The small molecule below binds the protein below.
Small molecule (SMILES): CC(=O)N[C@@H]1[C@@H](O)[C@H](O)[C@@H](CO)O[C@H]1O

Sequence of chain 3.A:
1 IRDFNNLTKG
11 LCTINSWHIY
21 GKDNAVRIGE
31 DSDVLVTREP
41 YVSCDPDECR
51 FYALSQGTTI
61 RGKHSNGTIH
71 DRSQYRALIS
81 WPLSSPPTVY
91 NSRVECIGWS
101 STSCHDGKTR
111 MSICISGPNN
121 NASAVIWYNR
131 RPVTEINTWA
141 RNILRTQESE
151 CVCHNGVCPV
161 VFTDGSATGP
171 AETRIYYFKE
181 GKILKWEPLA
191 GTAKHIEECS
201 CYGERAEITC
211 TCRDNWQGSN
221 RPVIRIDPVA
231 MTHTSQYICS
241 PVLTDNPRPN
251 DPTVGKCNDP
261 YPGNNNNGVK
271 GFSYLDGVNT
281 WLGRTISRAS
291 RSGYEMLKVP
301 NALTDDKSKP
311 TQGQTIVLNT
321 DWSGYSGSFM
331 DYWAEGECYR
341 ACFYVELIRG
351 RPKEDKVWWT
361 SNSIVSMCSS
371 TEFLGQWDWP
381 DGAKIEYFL

Binding-site contacts:
Ligand atom C8 contacts residue ASP3 of chain 3.A at 3.3 Å.
Ligand atom O6 contacts residue ASN155 of chain 3.A at 3.7 Å.
Ligand atom C7 contacts residue ASN6 of chain 3.A at 3.1 Å.
Ligand atom C1 contacts residue ASN155 of chain 3.A at 3.5 Å.
Ligand atom O6 contacts residue HIS154 of chain 3.A at 4.5 Å.
Ligand atom O5 contacts residue ASN155 of chain 3.A at 4.1 Å.
Ligand atom C2 contacts residue ASN155 of chain 3.A at 4.2 Å.
Ligand atom O5 contacts residue ASN6 of chain 3.A at 2.4 Å (h-bond).
Ligand atom C6 contacts residue ASN155 of chain 3.A at 4.0 Å.
Ligand atom C4 contacts residue ASN155 of chain 3.A at 4.3 Å.
Ligand atom C7 contacts residue PHE4 of chain 3.A at 3.5 Å (hydrophobic).
Ligand atom N2 contacts residue ASN6 of chain 3.A at 3.0 Å (h-bond).
Ligand atom C8 contacts residue PHE4 of chain 3.A at 3.0 Å (hydrophobic).
Ligand atom O7 contacts residue PHE4 of chain 3.A at 4.2 Å.
Ligand atom C3 contacts residue ASN155 of chain 3.A at 3.8 Å.
Ligand atom O6 contacts residue ASN6 of chain 3.A at 4.3 Å.
Ligand atom N2 contacts residue ASP3 of chain 3.A at 4.2 Å.
Ligand atom C5 contacts residue ASN6 of chain 3.A at 3.7 Å.
Ligand atom O7 contacts residue ASN6 of chain 3.A at 2.7 Å (h-bond).
Ligand atom C7 contacts residue ASP3 of chain 3.A at 4.3 Å.
Ligand atom C2 contacts residue ASN6 of chain 3.A at 2.5 Å.
Ligand atom C1 contacts residue ASN6 of chain 3.A at 1.6 Å.
Ligand atom N2 contacts residue PHE4 of chain 3.A at 4.0 Å.
Ligand atom C3 contacts residue ASN6 of chain 3.A at 3.8 Å.
Ligand atom C8 contacts residue ASN6 of chain 3.A at 4.4 Å.
Ligand atom N2 contacts residue ASN155 of chain 3.A at 4.4 Å.
Ligand atom C5 contacts residue ASN155 of chain 3.A at 3.6 Å.
Ligand atom C4 contacts residue ASN6 of chain 3.A at 4.3 Å.